Sequence of chain 1.A:
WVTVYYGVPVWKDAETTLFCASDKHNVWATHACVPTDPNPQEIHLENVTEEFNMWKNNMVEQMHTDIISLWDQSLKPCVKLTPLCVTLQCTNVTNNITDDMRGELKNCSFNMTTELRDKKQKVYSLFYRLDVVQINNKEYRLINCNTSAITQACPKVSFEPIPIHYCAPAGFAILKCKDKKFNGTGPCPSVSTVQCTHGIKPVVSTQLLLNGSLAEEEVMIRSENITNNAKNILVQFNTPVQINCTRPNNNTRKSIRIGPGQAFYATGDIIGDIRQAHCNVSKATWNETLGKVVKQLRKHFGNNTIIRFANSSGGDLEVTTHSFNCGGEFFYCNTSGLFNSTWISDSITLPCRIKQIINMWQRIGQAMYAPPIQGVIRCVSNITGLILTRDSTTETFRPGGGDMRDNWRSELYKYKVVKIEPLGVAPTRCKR

Binding-site contacts:
Ligand atom C2 contacts residue ASN239 of chain 1.A at 2.5 Å.
Ligand atom O5 contacts residue ASN239 of chain 1.A at 2.5 Å (h-bond).
Ligand atom C5 contacts residue ASN239 of chain 1.A at 3.8 Å.
Ligand atom C8 contacts residue THR241 of chain 1.A at 4.5 Å.
Ligand atom O7 contacts residue ASN239 of chain 1.A at 3.8 Å.
Ligand atom N2 contacts residue ASN239 of chain 1.A at 3.0 Å (h-bond).
Ligand atom C2 contacts residue THR241 of chain 1.A at 4.3 Å.
Ligand atom C8 contacts residue ASN239 of chain 1.A at 4.4 Å.
Ligand atom C8 contacts residue SER279 of chain 1.A at 3.2 Å.
Ligand atom N2 contacts residue THR241 of chain 1.A at 3.5 Å (h-bond).
Ligand atom C1 contacts residue THR241 of chain 1.A at 4.2 Å.
Ligand atom C3 contacts residue THR241 of chain 1.A at 4.4 Å.
Ligand atom C8 contacts residue GLU280 of chain 1.A at 4.4 Å.
Ligand atom C7 contacts residue ASN239 of chain 1.A at 3.5 Å.
Ligand atom C4 contacts residue ASN239 of chain 1.A at 4.4 Å.
Ligand atom C1 contacts residue ASN239 of chain 1.A at 1.5 Å.
Ligand atom C7 contacts residue THR241 of chain 1.A at 4.5 Å.
Ligand atom C3 contacts residue ASN239 of chain 1.A at 3.9 Å.
Ligand atom O7 contacts residue ILE282 of chain 1.A at 3.7 Å.

The protein below binds the small molecule below.
Small molecule (SMILES): CC(=O)N[C@@H]1[C@@H](O)[C@H](O)[C@@H](CO)O[C@H]1O